Binding-site contacts:
Ligand atom C6 contacts residue GLN26 of chain 1.E at 3.8 Å.
Ligand atom C5 contacts residue SER25 of chain 1.E at 4.2 Å.
Ligand atom C5 contacts residue ASN23 of chain 1.E at 3.7 Å.
Ligand atom C7 contacts residue ASN23 of chain 1.E at 2.8 Å.
Ligand atom C4 contacts residue ASN23 of chain 1.E at 4.2 Å.
Ligand atom O7 contacts residue ASN23 of chain 1.E at 3.3 Å (h-bond).
Ligand atom O5 contacts residue GLN26 of chain 1.E at 3.4 Å (h-bond).
Ligand atom C5 contacts residue GLN26 of chain 1.E at 4.2 Å.
Ligand atom C3 contacts residue ASN23 of chain 1.E at 3.8 Å.
Ligand atom N2 contacts residue ASN23 of chain 1.E at 2.9 Å (h-bond).
Ligand atom C1 contacts residue GLN26 of chain 1.E at 4.3 Å.
Ligand atom C1 contacts residue ASN23 of chain 1.E at 1.4 Å.
Ligand atom O5 contacts residue SER25 of chain 1.E at 3.7 Å.
Ligand atom C1 contacts residue SER25 of chain 1.E at 3.6 Å.
Ligand atom O5 contacts residue ASN23 of chain 1.E at 2.4 Å (h-bond).
Ligand atom C8 contacts residue ASN23 of chain 1.E at 3.0 Å.
Ligand atom C2 contacts residue ASN23 of chain 1.E at 2.4 Å.

Sequence of chain 1.E:
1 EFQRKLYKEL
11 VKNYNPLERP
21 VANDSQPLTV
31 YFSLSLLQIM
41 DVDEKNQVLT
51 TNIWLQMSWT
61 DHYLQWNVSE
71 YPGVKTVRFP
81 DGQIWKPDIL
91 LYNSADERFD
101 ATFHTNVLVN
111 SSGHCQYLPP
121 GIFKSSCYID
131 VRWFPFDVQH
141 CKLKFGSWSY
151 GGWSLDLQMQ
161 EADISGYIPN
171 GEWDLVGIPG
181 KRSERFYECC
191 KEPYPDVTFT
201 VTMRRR

The protein below binds the small molecule below.
Small molecule (SMILES): CC(=O)N[C@@H]1[C@@H](O)[C@H](O)[C@@H](CO)O[C@H]1O